A small-molecule ligand and the protein it binds are described below.
Small molecule (SMILES): C[C@H](O)[C@H](N)[C@@H]1O[C@](O)(C(=O)O)C[C@H](O)[C@@H]1N

Sequence of chain 1.N:
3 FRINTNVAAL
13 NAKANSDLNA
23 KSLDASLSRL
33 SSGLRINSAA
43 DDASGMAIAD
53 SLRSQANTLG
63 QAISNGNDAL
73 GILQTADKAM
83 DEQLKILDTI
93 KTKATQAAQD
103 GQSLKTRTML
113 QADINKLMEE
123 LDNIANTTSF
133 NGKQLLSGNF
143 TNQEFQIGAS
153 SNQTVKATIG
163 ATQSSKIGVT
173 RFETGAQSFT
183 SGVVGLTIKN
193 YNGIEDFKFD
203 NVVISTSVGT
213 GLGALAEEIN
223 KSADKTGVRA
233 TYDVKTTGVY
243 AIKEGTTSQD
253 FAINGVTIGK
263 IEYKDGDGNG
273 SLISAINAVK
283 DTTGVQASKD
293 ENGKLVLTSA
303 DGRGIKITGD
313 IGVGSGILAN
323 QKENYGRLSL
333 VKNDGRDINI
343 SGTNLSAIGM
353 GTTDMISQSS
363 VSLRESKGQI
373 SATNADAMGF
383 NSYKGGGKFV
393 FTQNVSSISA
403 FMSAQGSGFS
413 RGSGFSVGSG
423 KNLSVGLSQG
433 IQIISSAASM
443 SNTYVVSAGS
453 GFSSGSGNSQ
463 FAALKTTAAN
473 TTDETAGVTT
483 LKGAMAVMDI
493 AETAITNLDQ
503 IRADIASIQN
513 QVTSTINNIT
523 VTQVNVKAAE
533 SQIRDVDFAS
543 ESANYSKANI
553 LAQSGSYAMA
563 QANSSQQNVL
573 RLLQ

Binding-site contacts:
Ligand atom O1A contacts residue THR469 of chain 1.N at 3.4 Å.
Ligand atom C4 contacts residue ASN444 of chain 1.N at 3.7 Å.
Ligand atom O4 contacts residue ASN444 of chain 1.N at 4.0 Å.
Ligand atom O6 contacts residue THR469 of chain 1.N at 2.6 Å (h-bond).
Ligand atom C4 contacts residue ALA470 of chain 1.N at 4.4 Å (hydrophobic).
Ligand atom C5 contacts residue THR469 of chain 1.N at 3.8 Å.
Ligand atom C5 contacts residue ASN444 of chain 1.N at 4.1 Å.
Ligand atom O4 contacts residue THR469 of chain 1.N at 3.8 Å.
Ligand atom C4 contacts residue THR469 of chain 1.N at 2.8 Å.
Ligand atom O6 contacts residue ALA470 of chain 1.N at 3.5 Å (h-bond).
Ligand atom C1 contacts residue THR469 of chain 1.N at 2.6 Å.
Ligand atom O1B contacts residue THR469 of chain 1.N at 3.1 Å (h-bond).
Ligand atom N5 contacts residue THR469 of chain 1.N at 4.3 Å.
Ligand atom C2 contacts residue ALA470 of chain 1.N at 3.6 Å (hydrophobic).
Ligand atom C3 contacts residue THR469 of chain 1.N at 1.7 Å.
Ligand atom O8 contacts residue THR469 of chain 1.N at 4.3 Å.
Ligand atom C4 contacts residue LYS467 of chain 1.N at 4.2 Å.
Ligand atom C3 contacts residue ALA470 of chain 1.N at 4.1 Å (hydrophobic).
Ligand atom O4 contacts residue LYS467 of chain 1.N at 3.1 Å (salt-bridge).
Ligand atom C6 contacts residue THR469 of chain 1.N at 3.7 Å.
Ligand atom C2 contacts residue THR469 of chain 1.N at 1.4 Å.